Binding-site contacts:
Ligand atom O3B contacts residue LYS524 of chain 1.L at 3.2 Å (salt-bridge).
Ligand atom C2' contacts residue LEU526 of chain 1.L at 3.8 Å (hydrophobic).
Ligand atom O2A contacts residue GLY523 of chain 1.L at 3.4 Å.
Ligand atom N7 contacts residue GLY523 of chain 1.L at 3.4 Å (h-bond).
Ligand atom O2A contacts residue THR525 of chain 1.L at 3.4 Å (h-bond).
Ligand atom O4' contacts residue GLY684 of chain 1.L at 3.5 Å.
Ligand atom N1 contacts residue ILE656 of chain 1.L at 3.4 Å.
Ligand atom C8 contacts residue GLY684 of chain 1.L at 3.8 Å.
Ligand atom O4' contacts residue ALA685 of chain 1.L at 3.7 Å.
Ligand atom PB contacts residue CYS522 of chain 1.L at 3.7 Å.
Ligand atom O3A contacts residue GLY521 of chain 1.L at 3.6 Å.
Ligand atom O3A contacts residue CYS522 of chain 1.L at 3.8 Å.
Ligand atom PG contacts residue GLY521 of chain 1.L at 3.8 Å.
Ligand atom N6 contacts residue ILE479 of chain 1.L at 3.5 Å.
Ligand atom S1G contacts residue ASN624 of chain 1.L at 3.8 Å.
Ligand atom N7 contacts residue CYS522 of chain 1.L at 3.2 Å (h-bond).
Ligand atom O3A contacts residue GLY523 of chain 1.L at 3.5 Å (h-bond).
Ligand atom C2 contacts residue ASP478 of chain 1.L at 3.1 Å.
Ligand atom O1B contacts residue LYS524 of chain 1.L at 2.9 Å (salt-bridge).
Ligand atom O1B contacts residue THR525 of chain 1.L at 3.0 Å (h-bond).
Ligand atom O2B contacts residue LYS524 of chain 1.L at 3.0 Å (salt-bridge).
Ligand atom O2G contacts residue GLY521 of chain 1.L at 3.3 Å.
Ligand atom C2 contacts residue LEU526 of chain 1.L at 3.7 Å (hydrophobic).
Ligand atom N3 contacts residue LEU526 of chain 1.L at 3.4 Å.
Ligand atom O1A contacts residue THR525 of chain 1.L at 3.3 Å (h-bond).
Ligand atom PB contacts residue LYS524 of chain 1.L at 3.4 Å.
Ligand atom C2 contacts residue ILE656 of chain 1.L at 3.6 Å (hydrophobic).
Ligand atom N1 contacts residue ASP478 of chain 1.L at 3.3 Å (salt-bridge).
Ligand atom O2B contacts residue CYS522 of chain 1.L at 2.5 Å (h-bond).
Ligand atom O2A contacts residue LEU526 of chain 1.L at 3.5 Å (h-bond).
Ligand atom O2B contacts residue GLY521 of chain 1.L at 3.5 Å.
Ligand atom PB contacts residue GLY523 of chain 1.L at 3.5 Å.
Ligand atom O3B contacts residue GLY521 of chain 1.L at 3.2 Å (h-bond).
Ligand atom C6 contacts residue ILE656 of chain 1.L at 3.6 Å (hydrophobic).
Ligand atom N1 contacts residue ILE479 of chain 1.L at 3.5 Å.
Ligand atom O2A contacts residue LYS524 of chain 1.L at 3.6 Å.
Ligand atom C4 contacts residue LEU526 of chain 1.L at 3.5 Å (hydrophobic).
Ligand atom O2B contacts residue GLY523 of chain 1.L at 2.4 Å (h-bond).
Ligand atom C8 contacts residue GLY523 of chain 1.L at 3.8 Å.
Ligand atom N1 contacts residue GLY480 of chain 1.L at 3.7 Å.

Sequence of chain 1.L:
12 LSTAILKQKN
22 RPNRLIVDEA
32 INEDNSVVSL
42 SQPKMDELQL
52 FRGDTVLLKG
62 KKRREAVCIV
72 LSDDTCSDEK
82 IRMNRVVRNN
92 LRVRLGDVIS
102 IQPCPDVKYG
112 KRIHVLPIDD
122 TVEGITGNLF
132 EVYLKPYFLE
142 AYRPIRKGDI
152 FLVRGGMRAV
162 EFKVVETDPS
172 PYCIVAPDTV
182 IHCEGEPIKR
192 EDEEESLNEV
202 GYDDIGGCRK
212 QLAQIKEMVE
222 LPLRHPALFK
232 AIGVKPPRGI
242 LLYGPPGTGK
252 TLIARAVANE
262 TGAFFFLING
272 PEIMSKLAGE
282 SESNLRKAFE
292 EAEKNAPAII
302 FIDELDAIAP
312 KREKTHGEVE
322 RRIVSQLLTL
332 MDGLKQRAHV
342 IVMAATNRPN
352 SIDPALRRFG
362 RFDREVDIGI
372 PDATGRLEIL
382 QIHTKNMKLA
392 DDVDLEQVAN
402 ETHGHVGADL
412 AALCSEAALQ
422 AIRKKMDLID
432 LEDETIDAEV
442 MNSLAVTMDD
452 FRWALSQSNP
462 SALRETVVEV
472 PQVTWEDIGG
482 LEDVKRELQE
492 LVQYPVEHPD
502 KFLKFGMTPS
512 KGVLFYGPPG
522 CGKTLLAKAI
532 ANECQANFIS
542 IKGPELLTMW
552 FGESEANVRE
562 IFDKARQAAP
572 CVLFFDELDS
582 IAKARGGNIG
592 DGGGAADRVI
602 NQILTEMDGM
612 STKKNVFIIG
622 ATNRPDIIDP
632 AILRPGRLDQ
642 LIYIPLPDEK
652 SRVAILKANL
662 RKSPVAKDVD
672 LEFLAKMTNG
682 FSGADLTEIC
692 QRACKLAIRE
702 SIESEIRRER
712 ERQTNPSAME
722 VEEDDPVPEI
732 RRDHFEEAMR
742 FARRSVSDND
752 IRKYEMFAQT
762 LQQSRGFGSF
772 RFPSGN

This protein binds this small molecule.
Small molecule (SMILES): Nc1ncnc2c1ncn2[C@@H]1O[C@H](COP(=O)(O)OP(=O)(O)OP(O)(O)=S)[C@@H](O)[C@H]1O